This protein binds this small molecule.
Small molecule (SMILES): CC(=O)N[C@@H]1[C@@H](O)[C@H](O)[C@@H](CO)O[C@H]1O

Binding-site contacts:
Ligand atom C2 contacts residue ASN696 of chain 1.B at 2.4 Å.
Ligand atom C7 contacts residue ASN696 of chain 1.B at 3.4 Å.
Ligand atom O7 contacts residue ASN696 of chain 1.B at 3.5 Å (h-bond).
Ligand atom C3 contacts residue ASN696 of chain 1.B at 3.7 Å.
Ligand atom O7 contacts residue ILE1117 of chain 1.B at 4.3 Å.
Ligand atom C8 contacts residue ILE1117 of chain 1.B at 3.9 Å (hydrophobic).
Ligand atom O5 contacts residue ASN696 of chain 1.B at 2.3 Å (h-bond).
Ligand atom C5 contacts residue ASN696 of chain 1.B at 3.6 Å.
Ligand atom C1 contacts residue ASN696 of chain 1.B at 1.4 Å.
Ligand atom C4 contacts residue ASN696 of chain 1.B at 4.2 Å.
Ligand atom N2 contacts residue ASN696 of chain 1.B at 2.8 Å (h-bond).
Ligand atom O5 contacts residue ASP783 of chain 1.C at 4.2 Å.
Ligand atom C8 contacts residue GLY1118 of chain 1.B at 3.6 Å.
Ligand atom C8 contacts residue ASN696 of chain 1.B at 4.3 Å.
Ligand atom C7 contacts residue GLY1118 of chain 1.B at 4.5 Å.

Sequence of chain 1.B:
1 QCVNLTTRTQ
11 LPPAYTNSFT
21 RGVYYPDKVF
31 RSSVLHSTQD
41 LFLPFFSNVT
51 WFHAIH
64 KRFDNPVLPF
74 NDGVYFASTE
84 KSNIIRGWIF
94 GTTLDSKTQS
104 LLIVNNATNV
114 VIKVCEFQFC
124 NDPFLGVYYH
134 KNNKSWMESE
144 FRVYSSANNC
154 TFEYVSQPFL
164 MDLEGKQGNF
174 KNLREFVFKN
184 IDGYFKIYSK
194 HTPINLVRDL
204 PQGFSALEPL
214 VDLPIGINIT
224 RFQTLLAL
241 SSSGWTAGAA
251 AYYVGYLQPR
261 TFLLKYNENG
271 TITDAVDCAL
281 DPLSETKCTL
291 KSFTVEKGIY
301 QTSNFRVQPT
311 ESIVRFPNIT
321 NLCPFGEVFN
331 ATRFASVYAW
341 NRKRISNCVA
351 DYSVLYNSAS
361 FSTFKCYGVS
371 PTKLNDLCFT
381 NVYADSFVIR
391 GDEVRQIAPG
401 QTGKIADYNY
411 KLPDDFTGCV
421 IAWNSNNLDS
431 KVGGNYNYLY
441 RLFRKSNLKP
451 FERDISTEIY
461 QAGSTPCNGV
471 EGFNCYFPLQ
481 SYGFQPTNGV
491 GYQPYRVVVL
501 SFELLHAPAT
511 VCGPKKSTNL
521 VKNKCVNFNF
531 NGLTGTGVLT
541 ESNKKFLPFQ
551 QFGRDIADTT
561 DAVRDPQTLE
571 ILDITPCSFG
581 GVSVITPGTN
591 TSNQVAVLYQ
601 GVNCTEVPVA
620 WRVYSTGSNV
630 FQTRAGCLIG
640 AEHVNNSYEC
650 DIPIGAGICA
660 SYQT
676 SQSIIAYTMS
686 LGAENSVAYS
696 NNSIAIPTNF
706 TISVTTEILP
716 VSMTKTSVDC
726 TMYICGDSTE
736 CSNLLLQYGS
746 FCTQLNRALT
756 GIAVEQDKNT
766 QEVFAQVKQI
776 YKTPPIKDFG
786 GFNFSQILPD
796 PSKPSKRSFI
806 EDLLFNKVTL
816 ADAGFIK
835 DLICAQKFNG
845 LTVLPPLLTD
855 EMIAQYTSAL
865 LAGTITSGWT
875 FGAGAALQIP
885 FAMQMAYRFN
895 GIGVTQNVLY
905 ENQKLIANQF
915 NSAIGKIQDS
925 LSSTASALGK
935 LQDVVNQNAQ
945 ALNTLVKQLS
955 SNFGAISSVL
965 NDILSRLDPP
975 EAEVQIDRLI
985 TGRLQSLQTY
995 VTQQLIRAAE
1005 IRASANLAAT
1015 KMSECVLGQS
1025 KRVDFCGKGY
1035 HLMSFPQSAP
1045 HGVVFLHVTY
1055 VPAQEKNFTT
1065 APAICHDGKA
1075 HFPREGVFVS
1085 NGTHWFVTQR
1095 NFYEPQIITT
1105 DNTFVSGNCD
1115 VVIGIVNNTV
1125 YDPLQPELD

Sequence of chain 1.C:
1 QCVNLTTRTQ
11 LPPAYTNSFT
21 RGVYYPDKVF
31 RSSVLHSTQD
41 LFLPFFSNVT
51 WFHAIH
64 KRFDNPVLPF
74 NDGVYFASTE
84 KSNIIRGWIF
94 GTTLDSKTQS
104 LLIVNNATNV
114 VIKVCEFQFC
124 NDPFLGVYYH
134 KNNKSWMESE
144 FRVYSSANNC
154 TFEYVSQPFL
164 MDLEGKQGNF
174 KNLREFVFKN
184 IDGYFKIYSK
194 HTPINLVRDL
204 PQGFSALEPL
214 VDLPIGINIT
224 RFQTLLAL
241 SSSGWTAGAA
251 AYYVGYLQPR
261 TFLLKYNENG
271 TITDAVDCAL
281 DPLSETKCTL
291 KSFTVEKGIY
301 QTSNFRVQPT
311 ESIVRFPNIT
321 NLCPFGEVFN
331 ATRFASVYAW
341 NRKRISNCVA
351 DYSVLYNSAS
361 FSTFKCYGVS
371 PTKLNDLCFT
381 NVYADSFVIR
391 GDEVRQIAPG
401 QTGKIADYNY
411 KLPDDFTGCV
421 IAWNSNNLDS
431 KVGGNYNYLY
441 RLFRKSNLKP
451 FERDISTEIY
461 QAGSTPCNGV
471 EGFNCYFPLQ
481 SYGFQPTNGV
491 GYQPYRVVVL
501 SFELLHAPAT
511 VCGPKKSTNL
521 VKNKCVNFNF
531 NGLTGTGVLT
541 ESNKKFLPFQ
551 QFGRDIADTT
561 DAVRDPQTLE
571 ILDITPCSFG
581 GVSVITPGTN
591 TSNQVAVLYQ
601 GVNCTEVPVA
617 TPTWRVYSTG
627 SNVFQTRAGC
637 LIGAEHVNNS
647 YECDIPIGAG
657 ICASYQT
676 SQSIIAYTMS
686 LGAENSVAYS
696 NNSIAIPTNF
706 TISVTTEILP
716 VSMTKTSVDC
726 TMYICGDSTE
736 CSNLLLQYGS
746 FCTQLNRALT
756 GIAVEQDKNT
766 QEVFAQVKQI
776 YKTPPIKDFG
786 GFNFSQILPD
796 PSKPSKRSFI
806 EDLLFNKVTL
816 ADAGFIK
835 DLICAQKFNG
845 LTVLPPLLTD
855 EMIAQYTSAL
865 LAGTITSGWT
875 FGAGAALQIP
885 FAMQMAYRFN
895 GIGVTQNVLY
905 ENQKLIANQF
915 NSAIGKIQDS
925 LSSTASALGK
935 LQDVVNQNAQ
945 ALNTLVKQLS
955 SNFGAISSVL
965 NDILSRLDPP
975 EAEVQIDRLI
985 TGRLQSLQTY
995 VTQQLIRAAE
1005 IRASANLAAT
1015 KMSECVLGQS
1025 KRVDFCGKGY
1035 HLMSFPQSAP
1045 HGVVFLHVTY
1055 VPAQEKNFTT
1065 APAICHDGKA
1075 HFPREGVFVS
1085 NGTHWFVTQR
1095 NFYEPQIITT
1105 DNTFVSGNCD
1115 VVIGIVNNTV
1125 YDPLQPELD